Sequence of chain 1.A:
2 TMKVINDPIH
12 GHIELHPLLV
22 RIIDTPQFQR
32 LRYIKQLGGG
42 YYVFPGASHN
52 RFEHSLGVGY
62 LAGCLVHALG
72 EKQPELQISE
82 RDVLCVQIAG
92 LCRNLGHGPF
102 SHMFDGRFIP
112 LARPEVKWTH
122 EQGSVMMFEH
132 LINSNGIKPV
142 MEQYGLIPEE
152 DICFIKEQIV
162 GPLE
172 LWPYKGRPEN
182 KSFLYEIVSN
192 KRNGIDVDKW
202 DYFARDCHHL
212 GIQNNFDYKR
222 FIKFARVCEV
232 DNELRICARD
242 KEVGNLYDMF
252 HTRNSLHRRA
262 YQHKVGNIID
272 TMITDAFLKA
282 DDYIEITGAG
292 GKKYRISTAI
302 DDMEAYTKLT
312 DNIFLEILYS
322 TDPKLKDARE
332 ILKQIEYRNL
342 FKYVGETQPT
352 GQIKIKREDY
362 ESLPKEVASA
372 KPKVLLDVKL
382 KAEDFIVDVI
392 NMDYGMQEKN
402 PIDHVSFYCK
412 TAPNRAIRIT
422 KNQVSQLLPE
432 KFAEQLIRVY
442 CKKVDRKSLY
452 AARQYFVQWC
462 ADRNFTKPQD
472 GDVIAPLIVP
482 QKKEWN

A protein and the small-molecule ligand that binds it are described below.
Small molecule (SMILES): Nc1nc2c(ncn2[C@H]2C[C@H](O)[C@@H](CO[P](=O)(O)O[P](=O)(O)OP(=O)(O)O)O2)c(=O)[nH]1

Binding-site contacts:
Ligand atom O3' contacts residue ASP207 of chain 1.A at 2.7 Å (salt-bridge).
Ligand atom C2' contacts residue TYR262 of chain 1.A at 3.5 Å (hydrophobic).
Ligand atom PG contacts residue TYR203 of chain 1.A at 3.8 Å.
Ligand atom O1A contacts residue HIS121 of chain 1.A at 2.9 Å.
Ligand atom O2A contacts residue ASN95 of chain 1.A at 3.4 Å (h-bond).
Ligand atom N7 contacts residue HIS258 of chain 1.A at 3.6 Å.
Ligand atom O2A contacts residue ASP199 of chain 1.A at 2.5 Å (salt-bridge).
Ligand atom C5 contacts residue HIS258 of chain 1.A at 3.4 Å.
Ligand atom O5' contacts residue HIS103 of chain 1.A at 3.1 Å (h-bond).
Ligand atom N9 contacts residue HIS103 of chain 1.A at 3.2 Å (h-bond).
Ligand atom C5' contacts residue ARG52 of chain 1.A at 3.7 Å.
Ligand atom C4' contacts residue GLN37 of chain 1.A at 3.4 Å.
Ligand atom C3' contacts residue GLN37 of chain 1.A at 3.6 Å.
Ligand atom C3' contacts residue TYR203 of chain 1.A at 3.6 Å (hydrophobic).
Ligand atom C1' contacts residue HIS103 of chain 1.A at 3.4 Å.
Ligand atom O2G contacts residue TYR203 of chain 1.A at 2.6 Å (h-bond).
Ligand atom O1B contacts residue HIS121 of chain 1.A at 3.5 Å (h-bond).
Ligand atom N3 contacts residue HIS103 of chain 1.A at 3.3 Å.
Ligand atom O5' contacts residue ARG52 of chain 1.A at 3.6 Å (salt-bridge).
Ligand atom C4 contacts residue HIS103 of chain 1.A at 3.2 Å.
Ligand atom C4 contacts residue HIS258 of chain 1.A at 3.7 Å.
Ligand atom O2G contacts residue ARG254 of chain 1.A at 3.7 Å.
Ligand atom O3' contacts residue GLN37 of chain 1.A at 3.0 Å (h-bond).
Ligand atom O4' contacts residue HIS103 of chain 1.A at 2.9 Å (h-bond).
Ligand atom O1B contacts residue HIS103 of chain 1.A at 3.1 Å.
Ligand atom O3G contacts residue LYS200 of chain 1.A at 3.7 Å.
Ligand atom O3G contacts residue TYR203 of chain 1.A at 3.7 Å.
Ligand atom N1 contacts residue GLN263 of chain 1.A at 3.3 Å (h-bond).
Ligand atom O3' contacts residue LEU38 of chain 1.A at 3.6 Å.
Ligand atom PA contacts residue ASP199 of chain 1.A at 3.5 Å.
Ligand atom O1A contacts residue HIS98 of chain 1.A at 3.3 Å (h-bond).
Ligand atom N2 contacts residue GLN263 of chain 1.A at 3.3 Å (h-bond).
Ligand atom C5' contacts residue TYR203 of chain 1.A at 3.5 Å (hydrophobic).
Ligand atom C8 contacts residue HIS103 of chain 1.A at 3.4 Å.
Ligand atom C4' contacts residue ARG52 of chain 1.A at 3.3 Å.
Ligand atom O1G contacts residue ARG254 of chain 1.A at 3.4 Å (salt-bridge).
Ligand atom O3A contacts residue ASP199 of chain 1.A at 3.3 Å (salt-bridge).
Ligand atom C6 contacts residue HIS258 of chain 1.A at 3.7 Å.
Ligand atom C2 contacts residue GLN263 of chain 1.A at 3.4 Å.
Ligand atom O4' contacts residue ARG52 of chain 1.A at 3.1 Å (salt-bridge).